Sequence of chain 1.D:
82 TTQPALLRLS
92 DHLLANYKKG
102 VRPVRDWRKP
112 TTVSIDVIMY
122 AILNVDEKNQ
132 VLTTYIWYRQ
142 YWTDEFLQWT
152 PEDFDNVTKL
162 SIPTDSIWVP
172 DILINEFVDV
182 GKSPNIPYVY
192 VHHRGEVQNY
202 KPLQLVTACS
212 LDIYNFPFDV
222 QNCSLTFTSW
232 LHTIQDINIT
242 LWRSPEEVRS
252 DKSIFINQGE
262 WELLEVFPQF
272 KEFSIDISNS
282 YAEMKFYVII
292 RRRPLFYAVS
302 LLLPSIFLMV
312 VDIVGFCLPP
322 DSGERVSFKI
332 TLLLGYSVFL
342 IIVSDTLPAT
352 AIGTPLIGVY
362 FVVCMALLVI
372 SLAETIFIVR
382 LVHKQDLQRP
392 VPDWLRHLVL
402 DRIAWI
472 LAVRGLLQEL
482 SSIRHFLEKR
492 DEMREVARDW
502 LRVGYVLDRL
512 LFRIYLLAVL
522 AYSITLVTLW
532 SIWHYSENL

The protein below binds the small molecule below.
Small molecule (SMILES): CC(=O)N[C@@H]1[C@@H](O)[C@H](O)[C@@H](CO)O[C@H]1O

Binding-site contacts:
Ligand atom C6 contacts residue THR241 of chain 1.D at 3.9 Å.
Ligand atom C4 contacts residue ASN239 of chain 1.D at 4.2 Å.
Ligand atom C8 contacts residue ILE235 of chain 1.D at 3.7 Å (hydrophobic).
Ligand atom C2 contacts residue ASN239 of chain 1.D at 2.5 Å.
Ligand atom C5 contacts residue ASN239 of chain 1.D at 3.6 Å.
Ligand atom C4 contacts residue PHE271 of chain 1.D at 4.4 Å (hydrophobic).
Ligand atom O6 contacts residue THR241 of chain 1.D at 3.5 Å.
Ligand atom N2 contacts residue ILE235 of chain 1.D at 4.5 Å.
Ligand atom C1 contacts residue PHE271 of chain 1.D at 4.1 Å (hydrophobic).
Ligand atom O7 contacts residue ASN239 of chain 1.D at 3.2 Å (h-bond).
Ligand atom O5 contacts residue THR241 of chain 1.D at 3.9 Å.
Ligand atom C8 contacts residue ASN239 of chain 1.D at 4.5 Å.
Ligand atom C5 contacts residue PHE271 of chain 1.D at 3.7 Å (hydrophobic).
Ligand atom C6 contacts residue PHE271 of chain 1.D at 4.4 Å (hydrophobic).
Ligand atom C3 contacts residue ASN239 of chain 1.D at 3.8 Å.
Ligand atom N2 contacts residue ASN239 of chain 1.D at 2.9 Å (h-bond).
Ligand atom O5 contacts residue ASN239 of chain 1.D at 2.3 Å (h-bond).
Ligand atom C1 contacts residue ASN239 of chain 1.D at 1.4 Å.
Ligand atom C7 contacts residue ASN239 of chain 1.D at 3.3 Å.
Ligand atom C7 contacts residue ILE235 of chain 1.D at 4.5 Å (hydrophobic).
Ligand atom O5 contacts residue PHE271 of chain 1.D at 4.3 Å.
Ligand atom O4 contacts residue PHE271 of chain 1.D at 4.3 Å.